Sequence of chain 1.B:
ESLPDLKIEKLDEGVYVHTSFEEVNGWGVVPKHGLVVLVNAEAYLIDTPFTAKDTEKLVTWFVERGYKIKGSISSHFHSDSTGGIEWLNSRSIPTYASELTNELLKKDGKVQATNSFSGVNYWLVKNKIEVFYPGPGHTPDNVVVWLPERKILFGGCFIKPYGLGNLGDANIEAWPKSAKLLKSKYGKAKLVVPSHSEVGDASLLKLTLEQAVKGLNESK

Binding-site contacts:
Ligand atom C2 contacts residue ZN1 of chain 1.I at 2.9 Å.
Ligand atom O3 contacts residue HIS79 of chain 1.B at 3.4 Å (h-bond).
Ligand atom O17 contacts residue ZN1 of chain 1.I at 2.5 Å.
Ligand atom O4 contacts residue HIS139 of chain 1.B at 2.9 Å.
Ligand atom C1 contacts residue ASP81 of chain 1.B at 3.6 Å.
Ligand atom C16 contacts residue LYS161 of chain 1.B at 3.4 Å.
Ligand atom O3 contacts residue CYS158 of chain 1.B at 3.7 Å.
Ligand atom O3 contacts residue ZN1 of chain 1.I at 2.1 Å.
Ligand atom C27 contacts residue GLY166 of chain 1.B at 3.7 Å.
Ligand atom O4 contacts residue ASN167 of chain 1.B at 3.1 Å (h-bond).
Ligand atom O17 contacts residue HIS197 of chain 1.B at 2.9 Å.
Ligand atom C2 contacts residue ZN1 of chain 1.H at 2.8 Å.
Ligand atom C22 contacts residue GLY166 of chain 1.B at 3.6 Å.
Ligand atom C16 contacts residue HIS197 of chain 1.B at 3.6 Å.
Ligand atom O4 contacts residue ZN1 of chain 1.H at 2.8 Å.
Ligand atom O3 contacts residue ZN1 of chain 1.H at 2.0 Å.
Ligand atom O3 contacts residue ASP81 of chain 1.B at 2.9 Å (salt-bridge).
Ligand atom C16 contacts residue ZN1 of chain 1.I at 3.4 Å.
Ligand atom C22 contacts residue TRP28 of chain 1.B at 3.7 Å (hydrophobic).
Ligand atom C14 contacts residue ASN167 of chain 1.B at 3.7 Å.
Ligand atom C1 contacts residue ZN1 of chain 1.I at 3.1 Å.
Ligand atom C1 contacts residue HIS197 of chain 1.B at 3.7 Å.
Ligand atom O17 contacts residue HIS139 of chain 1.B at 3.5 Å.
Ligand atom O4 contacts residue HIS79 of chain 1.B at 3.4 Å (h-bond).
Ligand atom O3 contacts residue HIS77 of chain 1.B at 3.5 Å (h-bond).
Ligand atom C25 contacts residue GLY164 of chain 1.B at 3.7 Å.
Ligand atom C2 contacts residue HIS139 of chain 1.B at 3.5 Å.
Ligand atom C23 contacts residue GLY166 of chain 1.B at 3.4 Å.
Ligand atom O18 contacts residue ASN167 of chain 1.B at 3.0 Å (h-bond).
Ligand atom C2 contacts residue ASP81 of chain 1.B at 3.6 Å.
Ligand atom C19 contacts residue HIS197 of chain 1.B at 3.6 Å.
Ligand atom O3 contacts residue HIS139 of chain 1.B at 3.3 Å (h-bond).
Ligand atom O18 contacts residue LYS161 of chain 1.B at 2.7 Å (salt-bridge).
Ligand atom O24 contacts residue GLY166 of chain 1.B at 3.5 Å.
Ligand atom O17 contacts residue CYS158 of chain 1.B at 3.4 Å.
Ligand atom O18 contacts residue HIS139 of chain 1.B at 3.6 Å.
Ligand atom O17 contacts residue LYS161 of chain 1.B at 3.2 Å (salt-bridge).
Ligand atom C16 contacts residue HIS139 of chain 1.B at 3.7 Å.
Ligand atom C15 contacts residue ZN1 of chain 1.I at 3.6 Å.
Ligand atom O10 contacts residue SER80 of chain 1.B at 3.4 Å (h-bond).

A small-molecule ligand and the protein it binds are described below.
Small molecule (SMILES): O=C(O)[C@@H](Cc1ccc2c(c1)OCO2)[C@H](Cc1ccc2c(c1)OCO2)C(=O)O